A small-molecule ligand and the protein it binds are described below.
Small molecule (SMILES): C=C(O[C@H]1[C@H](O)[C@@H](CO)O[C@H](O[P](=O)(O)O[P](=O)(O)OC[C@H]2O[C@@H](n3ccc(=O)[nH]c3=O)[C@H](O)[C@@H]2O)[C@@H]1NC(C)=O)C(=O)O

Binding-site contacts:
Ligand atom C4U contacts residue PRO121 of chain 1.J at 3.1 Å (hydrophobic).
Ligand atom N3U contacts residue PRO121 of chain 1.J at 3.3 Å (h-bond).
Ligand atom O2A contacts residue VAL163 of chain 1.J at 3.5 Å (h-bond).
Ligand atom O3 contacts residue ASP305 of chain 1.J at 3.7 Å.
Ligand atom O7 contacts residue ASN23 of chain 1.J at 3.3 Å.
Ligand atom O4U contacts residue VAL122 of chain 1.J at 3.4 Å.
Ligand atom O2D contacts residue ALA119 of chain 1.J at 2.9 Å (h-bond).
Ligand atom O2E contacts residue LYS22 of chain 1.J at 2.8 Å (salt-bridge).
Ligand atom O3 contacts residue ASN23 of chain 1.J at 3.3 Å (h-bond).
Ligand atom O1E contacts residue ARG371 of chain 1.J at 3.7 Å.
Ligand atom C7 contacts residue ASN23 of chain 1.J at 3.5 Å.
Ligand atom O4 contacts residue ASP305 of chain 1.J at 3.1 Å (salt-bridge).
Ligand atom O2E contacts residue LEU370 of chain 1.J at 3.3 Å.
Ligand atom O2A contacts residue GLY164 of chain 1.J at 3.1 Å (h-bond).
Ligand atom N3U contacts residue LEU124 of chain 1.J at 3.7 Å.
Ligand atom O1B contacts residue GLY164 of chain 1.J at 3.0 Å (h-bond).
Ligand atom O3D contacts residue VAL327 of chain 1.J at 3.0 Å (h-bond).
Ligand atom O1E contacts residue ASN23 of chain 1.J at 3.5 Å (h-bond).
Ligand atom O4U contacts residue LEU124 of chain 1.J at 3.0 Å (h-bond).
Ligand atom PA contacts residue VAL163 of chain 1.J at 3.6 Å.
Ligand atom C5U contacts residue SER162 of chain 1.J at 3.6 Å.
Ligand atom N3U contacts residue ASP123 of chain 1.J at 3.1 Å (salt-bridge).
Ligand atom C3D contacts residue PHE328 of chain 1.J at 3.6 Å (hydrophobic).
Ligand atom O2U contacts residue LYS160 of chain 1.J at 2.9 Å.
Ligand atom O2D contacts residue PRO121 of chain 1.J at 3.7 Å.
Ligand atom O2B contacts residue ARG120 of chain 1.J at 3.2 Å (salt-bridge).
Ligand atom C5U contacts residue PRO121 of chain 1.J at 3.3 Å (hydrophobic).
Ligand atom O4U contacts residue PRO121 of chain 1.J at 3.4 Å (h-bond).
Ligand atom O1A contacts residue VAL163 of chain 1.J at 2.9 Å (h-bond).
Ligand atom O1E contacts residue LYS22 of chain 1.J at 3.3 Å (salt-bridge).
Ligand atom O4U contacts residue ASP123 of chain 1.J at 3.6 Å (salt-bridge).
Ligand atom O1 contacts residue ARG120 of chain 1.J at 3.7 Å.
Ligand atom C4U contacts residue LEU124 of chain 1.J at 3.7 Å (hydrophobic).
Ligand atom C1E contacts residue LYS22 of chain 1.J at 3.3 Å.
Ligand atom O7 contacts residue TRP95 of chain 1.J at 3.6 Å.
Ligand atom C6U contacts residue PRO121 of chain 1.J at 3.7 Å (hydrophobic).
Ligand atom O2A contacts residue SER162 of chain 1.J at 2.8 Å (h-bond).
Ligand atom O4U contacts residue HIS125 of chain 1.J at 3.7 Å.
Ligand atom O1A contacts residue SER162 of chain 1.J at 3.5 Å.
Ligand atom C8 contacts residue ASN23 of chain 1.J at 3.5 Å.

Sequence of chain 1.J:
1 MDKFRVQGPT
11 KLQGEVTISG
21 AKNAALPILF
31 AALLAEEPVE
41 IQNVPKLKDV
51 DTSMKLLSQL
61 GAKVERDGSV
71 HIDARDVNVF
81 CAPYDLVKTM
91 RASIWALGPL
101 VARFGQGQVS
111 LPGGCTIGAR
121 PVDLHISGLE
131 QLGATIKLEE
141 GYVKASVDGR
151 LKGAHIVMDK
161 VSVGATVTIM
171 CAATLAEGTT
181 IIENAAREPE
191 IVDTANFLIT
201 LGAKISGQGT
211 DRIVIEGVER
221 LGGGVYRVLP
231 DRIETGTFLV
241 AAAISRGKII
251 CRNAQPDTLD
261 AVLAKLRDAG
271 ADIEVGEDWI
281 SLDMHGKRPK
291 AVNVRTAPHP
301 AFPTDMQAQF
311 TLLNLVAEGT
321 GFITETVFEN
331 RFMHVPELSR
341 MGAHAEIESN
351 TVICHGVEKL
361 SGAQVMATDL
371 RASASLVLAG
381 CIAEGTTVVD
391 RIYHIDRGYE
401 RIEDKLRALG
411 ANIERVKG